Sequence of chain 1.D:
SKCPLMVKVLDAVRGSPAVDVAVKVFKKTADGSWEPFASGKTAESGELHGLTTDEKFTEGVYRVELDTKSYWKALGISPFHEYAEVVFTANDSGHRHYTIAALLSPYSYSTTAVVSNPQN

This protein binds this small molecule.
Small molecule (SMILES): N[C@@H](Cc1cc(I)c(Oc2cc(I)c(O)c(I)c2)c(I)c1)C(=O)O

Binding-site contacts:
Ligand atom I5 contacts residue ALA108 of chain 1.D at 3.7 Å.
Ligand atom C1 contacts residue LYS15 of chain 1.B at 3.4 Å.
Ligand atom O4 contacts residue LEU17 of chain 1.D at 4.1 Å.
Ligand atom C2' contacts residue ALA108 of chain 1.D at 3.3 Å (hydrophobic).
Ligand atom C3 contacts residue LYS15 of chain 1.B at 4.1 Å.
Ligand atom I3 contacts residue LEU17 of chain 1.D at 4.0 Å.
Ligand atom I3' contacts residue LEU110 of chain 1.D at 3.7 Å.
Ligand atom C4' contacts residue LEU110 of chain 1.B at 4.2 Å (hydrophobic).
Ligand atom I5 contacts residue THR106 of chain 1.D at 4.2 Å.
Ligand atom I5 contacts residue LEU17 of chain 1.B at 4.2 Å.
Ligand atom C3' contacts residue THR119 of chain 1.D at 4.2 Å.
Ligand atom C5' contacts residue ALA108 of chain 1.B at 4.0 Å (hydrophobic).
Ligand atom I3' contacts residue ALA108 of chain 1.D at 3.5 Å.
Ligand atom C5 contacts residue LYS15 of chain 1.B at 4.0 Å.
Ligand atom OXT contacts residue GLU54 of chain 1.D at 4.0 Å.
Ligand atom I3' contacts residue ALA109 of chain 1.D at 3.5 Å.
Ligand atom I3' contacts residue THR119 of chain 1.D at 3.8 Å.
Ligand atom C6' contacts residue ALA108 of chain 1.B at 3.8 Å (hydrophobic).
Ligand atom CA contacts residue GLU54 of chain 1.B at 4.0 Å.
Ligand atom C2 contacts residue LYS15 of chain 1.B at 3.6 Å.
Ligand atom I3 contacts residue VAL121 of chain 1.B at 4.3 Å.
Ligand atom C4 contacts residue LYS15 of chain 1.D at 3.6 Å.
Ligand atom O4 contacts residue LYS15 of chain 1.D at 3.8 Å.
Ligand atom I3' contacts residue SER117 of chain 1.D at 3.9 Å.
Ligand atom C5 contacts residue LYS15 of chain 1.D at 3.8 Å.
Ligand atom C3 contacts residue LYS15 of chain 1.D at 3.7 Å.
Ligand atom C6 contacts residue LYS15 of chain 1.B at 3.3 Å.
Ligand atom OXT contacts residue LYS15 of chain 1.D at 3.4 Å (salt-bridge).
Ligand atom I5' contacts residue ALA109 of chain 1.B at 3.3 Å.
Ligand atom O4' contacts residue LEU110 of chain 1.B at 3.6 Å.
Ligand atom C7 contacts residue LYS15 of chain 1.B at 3.6 Å.
Ligand atom C1' contacts residue LEU17 of chain 1.D at 4.1 Å (hydrophobic).
Ligand atom I3 contacts residue ALA108 of chain 1.B at 4.2 Å.
Ligand atom C3' contacts residue ALA108 of chain 1.D at 3.7 Å (hydrophobic).
Ligand atom C2 contacts residue LYS15 of chain 1.D at 4.2 Å.
Ligand atom I5' contacts residue ALA108 of chain 1.B at 3.3 Å.
Ligand atom C7 contacts residue GLU54 of chain 1.B at 3.2 Å.
Ligand atom I3 contacts residue LYS15 of chain 1.D at 4.1 Å.
Ligand atom I5' contacts residue LEU110 of chain 1.B at 3.7 Å.
Ligand atom N contacts residue GLU54 of chain 1.B at 3.4 Å (salt-bridge).

Sequence of chain 1.B:
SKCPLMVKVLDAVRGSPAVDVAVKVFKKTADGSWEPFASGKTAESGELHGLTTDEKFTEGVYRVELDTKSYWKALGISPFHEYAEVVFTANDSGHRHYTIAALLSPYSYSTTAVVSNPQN